Binding-site contacts:
Ligand atom CAP contacts residue VAL348 of chain 1.A at 3.7 Å (hydrophobic).
Ligand atom CAL contacts residue HEM1 of chain 1.E at 3.8 Å.
Ligand atom CAK contacts residue PHE96 of chain 1.A at 4.0 Å (hydrophobic).
Ligand atom CAA contacts residue GLU287 of chain 1.A at 4.0 Å.
Ligand atom CAR contacts residue PHE96 of chain 1.A at 3.8 Å (hydrophobic).
Ligand atom OAD contacts residue ILE187 of chain 1.A at 3.7 Å.
Ligand atom CAP contacts residue THR288 of chain 1.A at 3.8 Å.
Ligand atom CAL contacts residue ALA95 of chain 1.A at 3.7 Å (hydrophobic).
Ligand atom CAE contacts residue LEU87 of chain 1.A at 4.1 Å (hydrophobic).
Ligand atom CAK contacts residue ALA95 of chain 1.A at 3.3 Å (hydrophobic).
Ligand atom CAE contacts residue GLY283 of chain 1.A at 4.2 Å.
Ligand atom CAH contacts residue ASP280 of chain 1.A at 3.5 Å.
Ligand atom CAG contacts residue ASP280 of chain 1.A at 3.8 Å.
Ligand atom CAP contacts residue HEM1 of chain 1.E at 4.0 Å.
Ligand atom CAR contacts residue ILE353 of chain 1.A at 4.0 Å (hydrophobic).
Ligand atom CAG contacts residue GLY283 of chain 1.A at 3.9 Å.
Ligand atom OAO contacts residue ILE353 of chain 1.A at 3.4 Å.
Ligand atom CAC contacts residue GLY283 of chain 1.A at 3.7 Å.
Ligand atom CAJ contacts residue ALA284 of chain 1.A at 3.8 Å (hydrophobic).
Ligand atom OAX contacts residue ALA284 of chain 1.A at 3.2 Å.
Ligand atom CAI contacts residue PHE96 of chain 1.A at 4.1 Å (hydrophobic).
Ligand atom CAN contacts residue HEM1 of chain 1.E at 4.0 Å.
Ligand atom OAO contacts residue HEM1 of chain 1.E at 3.6 Å.
Ligand atom CAF contacts residue GLY283 of chain 1.A at 3.9 Å.
Ligand atom CAU contacts residue GLY283 of chain 1.A at 4.1 Å.
Ligand atom CAC contacts residue ASN184 of chain 1.A at 4.0 Å.
Ligand atom CAT contacts residue VAL465 of chain 1.A at 4.0 Å (hydrophobic).
Ligand atom CAL contacts residue ILE353 of chain 1.A at 4.0 Å (hydrophobic).
Ligand atom CAW contacts residue LEU87 of chain 1.A at 4.1 Å (hydrophobic).
Ligand atom CAB contacts residue ILE187 of chain 1.A at 4.2 Å (hydrophobic).
Ligand atom CAS contacts residue VAL465 of chain 1.A at 3.9 Å (hydrophobic).
Ligand atom CAB contacts residue ILE188 of chain 1.A at 4.1 Å (hydrophobic).
Ligand atom OAD contacts residue ASN184 of chain 1.A at 2.8 Å (h-bond).
Ligand atom OAX contacts residue HEM1 of chain 1.E at 3.9 Å.
Ligand atom CAU contacts residue ALA284 of chain 1.A at 4.1 Å (hydrophobic).
Ligand atom CAR contacts residue VAL464 of chain 1.A at 3.9 Å (hydrophobic).
Ligand atom CAH contacts residue ALA284 of chain 1.A at 3.9 Å (hydrophobic).
Ligand atom CAS contacts residue THR288 of chain 1.A at 4.0 Å.
Ligand atom OAX contacts residue THR288 of chain 1.A at 3.7 Å.
Ligand atom CAG contacts residue GLY279 of chain 1.A at 4.2 Å.

Sequence of chain 1.A:
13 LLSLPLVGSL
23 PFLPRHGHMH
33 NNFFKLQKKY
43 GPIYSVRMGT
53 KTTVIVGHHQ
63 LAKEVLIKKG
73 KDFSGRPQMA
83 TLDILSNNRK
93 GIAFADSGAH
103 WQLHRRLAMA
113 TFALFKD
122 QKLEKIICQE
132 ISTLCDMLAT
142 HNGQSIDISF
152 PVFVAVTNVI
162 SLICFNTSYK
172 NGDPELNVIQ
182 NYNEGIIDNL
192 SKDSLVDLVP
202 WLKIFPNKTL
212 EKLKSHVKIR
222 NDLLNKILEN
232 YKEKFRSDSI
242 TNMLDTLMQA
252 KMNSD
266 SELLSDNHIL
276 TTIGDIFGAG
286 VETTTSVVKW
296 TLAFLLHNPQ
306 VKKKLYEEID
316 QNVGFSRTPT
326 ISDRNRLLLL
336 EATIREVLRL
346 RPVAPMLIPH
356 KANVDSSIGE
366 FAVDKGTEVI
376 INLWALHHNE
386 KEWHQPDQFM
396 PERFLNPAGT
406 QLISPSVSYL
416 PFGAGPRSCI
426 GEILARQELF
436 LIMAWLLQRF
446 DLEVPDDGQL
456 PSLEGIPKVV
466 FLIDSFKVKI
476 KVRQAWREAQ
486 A

A protein and the small-molecule ligand that binds it are described below.
Small molecule (SMILES): CC(=O)[C@@]1(O)CC[C@H]2[C@@H]3CC=C4C[C@@H](O)CC[C@]4(C)[C@H]3CC[C@@]21C